Binding-site contacts:
Ligand atom C4 contacts residue ILE10 of chain 2.F at 4.2 Å (hydrophobic).
Ligand atom O7 contacts residue ARG7 of chain 2.F at 3.2 Å (salt-bridge).
Ligand atom C4 contacts residue ARG7 of chain 2.F at 4.2 Å.
Ligand atom O8 contacts residue ARG7 of chain 2.F at 4.2 Å.
Ligand atom C3 contacts residue PRO215 of chain 3.D at 4.1 Å (hydrophobic).
Ligand atom F9 contacts residue ILE10 of chain 2.F at 3.3 Å.
Ligand atom C5 contacts residue ARG7 of chain 2.F at 3.8 Å.
Ligand atom C6 contacts residue ASN214 of chain 3.D at 4.3 Å.
Ligand atom C6 contacts residue ARG231 of chain 2.F at 3.6 Å.
Ligand atom C1 contacts residue GLU236 of chain 2.F at 3.5 Å.
Ligand atom C3 contacts residue GLN41 of chain 2.F at 3.8 Å.
Ligand atom C4 contacts residue PRO215 of chain 3.D at 4.0 Å (hydrophobic).
Ligand atom O8 contacts residue GLN41 of chain 2.F at 2.9 Å (h-bond).
Ligand atom C3 contacts residue ILE10 of chain 2.F at 4.3 Å (hydrophobic).
Ligand atom C4 contacts residue PHE8 of chain 2.F at 4.3 Å (hydrophobic).
Ligand atom C2 contacts residue ARG7 of chain 2.F at 3.6 Å.
Ligand atom F9 contacts residue GLN41 of chain 2.F at 3.8 Å.
Ligand atom C5 contacts residue PRO215 of chain 3.D at 3.7 Å (hydrophobic).
Ligand atom F9 contacts residue PHE8 of chain 2.F at 3.3 Å.
Ligand atom C3 contacts residue ARG7 of chain 2.F at 4.1 Å.
Ligand atom O8 contacts residue PRO40 of chain 2.F at 3.7 Å.
Ligand atom C6 contacts residue GLU236 of chain 2.F at 3.6 Å.
Ligand atom O7 contacts residue GLU236 of chain 2.F at 2.6 Å (salt-bridge).
Ligand atom C4 contacts residue GLN41 of chain 2.F at 4.2 Å.
Ligand atom C2 contacts residue PRO215 of chain 3.D at 4.2 Å (hydrophobic).
Ligand atom C6 contacts residue PRO215 of chain 3.D at 3.7 Å (hydrophobic).
Ligand atom F9 contacts residue PRO215 of chain 3.D at 4.4 Å.
Ligand atom C5 contacts residue ARG231 of chain 2.F at 3.4 Å.
Ligand atom C6 contacts residue ARG7 of chain 2.F at 3.5 Å.
Ligand atom C1 contacts residue ARG7 of chain 2.F at 3.3 Å.
Ligand atom C5 contacts residue ALA213 of chain 3.D at 4.2 Å (hydrophobic).
Ligand atom C2 contacts residue GLN41 of chain 2.F at 4.0 Å.
Ligand atom C1 contacts residue PRO215 of chain 3.D at 3.9 Å (hydrophobic).

Sequence of chain 3.D:
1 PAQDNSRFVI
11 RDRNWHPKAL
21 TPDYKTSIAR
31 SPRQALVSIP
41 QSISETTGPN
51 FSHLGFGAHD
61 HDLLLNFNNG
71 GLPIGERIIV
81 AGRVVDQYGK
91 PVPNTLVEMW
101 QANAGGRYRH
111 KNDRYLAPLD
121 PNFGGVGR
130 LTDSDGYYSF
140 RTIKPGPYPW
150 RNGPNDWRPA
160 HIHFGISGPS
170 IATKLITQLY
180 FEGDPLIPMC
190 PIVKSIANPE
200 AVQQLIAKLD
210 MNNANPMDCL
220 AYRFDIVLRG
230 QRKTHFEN

Sequence of chain 2.F:
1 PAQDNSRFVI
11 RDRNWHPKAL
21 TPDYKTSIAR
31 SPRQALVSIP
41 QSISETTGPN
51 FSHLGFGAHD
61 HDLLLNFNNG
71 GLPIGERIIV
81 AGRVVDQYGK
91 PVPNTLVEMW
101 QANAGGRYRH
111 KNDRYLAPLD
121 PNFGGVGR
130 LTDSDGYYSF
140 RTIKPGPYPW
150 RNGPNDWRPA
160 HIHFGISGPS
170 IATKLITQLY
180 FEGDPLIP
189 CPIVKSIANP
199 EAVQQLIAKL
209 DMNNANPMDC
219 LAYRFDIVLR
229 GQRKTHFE

A protein and the small-molecule ligand that binds it are described below.
Small molecule (SMILES): Oc1ccc(F)cc1O